Sequence of chain 2.B:
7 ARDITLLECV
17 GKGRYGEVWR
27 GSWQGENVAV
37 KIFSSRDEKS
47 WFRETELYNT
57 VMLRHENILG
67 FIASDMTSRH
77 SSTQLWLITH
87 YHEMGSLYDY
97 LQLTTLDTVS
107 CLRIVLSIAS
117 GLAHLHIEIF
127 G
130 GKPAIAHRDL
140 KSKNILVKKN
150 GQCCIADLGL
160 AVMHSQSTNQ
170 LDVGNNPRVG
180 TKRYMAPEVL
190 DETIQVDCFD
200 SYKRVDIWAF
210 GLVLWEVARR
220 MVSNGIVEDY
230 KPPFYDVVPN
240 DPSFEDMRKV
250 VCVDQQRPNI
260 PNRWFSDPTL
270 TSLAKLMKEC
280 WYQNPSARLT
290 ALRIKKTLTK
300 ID

A small-molecule ligand and the protein it binds are described below.
Small molecule (SMILES): C[C@@H](N)CC(N)=O

Binding-site contacts:
Ligand atom O07 contacts residue PRO260 of chain 2.B at 4.3 Å.
Ligand atom C02 contacts residue ASN261 of chain 2.B at 4.0 Å.
Ligand atom C05 contacts residue PRO260 of chain 2.B at 4.5 Å (hydrophobic).
Ligand atom N06 contacts residue ARG262 of chain 2.B at 4.2 Å.
Ligand atom C01 contacts residue ASN261 of chain 2.B at 3.2 Å.
Ligand atom N03 contacts residue ASN261 of chain 2.B at 3.6 Å.
Ligand atom N06 contacts residue ASN261 of chain 2.B at 2.5 Å (h-bond).
Ligand atom O07 contacts residue ASN261 of chain 2.B at 4.2 Å.
Ligand atom C05 contacts residue ASN261 of chain 2.B at 3.8 Å.
Ligand atom N06 contacts residue PRO260 of chain 2.B at 3.6 Å.